Binding-site contacts:
Ligand atom C31 contacts residue SER175 of chain 16.A at 3.6 Å.
Ligand atom C5 contacts residue TYR152 of chain 16.A at 3.8 Å (hydrophobic).
Ligand atom C6C contacts residue VAL191 of chain 16.A at 3.2 Å (hydrophobic).
Ligand atom C31 contacts residue VAL176 of chain 16.A at 3.3 Å (hydrophobic).
Ligand atom C4 contacts residue PHE186 of chain 16.A at 3.6 Å (hydrophobic).
Ligand atom CM1 contacts residue SER107 of chain 16.A at 3.6 Å.
Ligand atom C31 contacts residue ALA150 of chain 16.A at 3.5 Å (hydrophobic).
Ligand atom C5B contacts residue LEU106 of chain 16.A at 3.7 Å (hydrophobic).
Ligand atom C3C contacts residue VAL188 of chain 16.A at 3.3 Å (hydrophobic).
Ligand atom C3C contacts residue TYR128 of chain 16.A at 3.9 Å (hydrophobic).
Ligand atom C3 contacts residue PRO174 of chain 16.A at 3.8 Å (hydrophobic).
Ligand atom C1B contacts residue MET221 of chain 16.A at 4.0 Å (hydrophobic).
Ligand atom O1 contacts residue PHE186 of chain 16.A at 3.5 Å.
Ligand atom N2 contacts residue PHE186 of chain 16.A at 3.7 Å.
Ligand atom C6B contacts residue TYR197 of chain 16.A at 3.6 Å (hydrophobic).
Ligand atom C5C contacts residue TYR128 of chain 16.A at 3.5 Å (hydrophobic).
Ligand atom C5B contacts residue TYR197 of chain 16.A at 3.7 Å (hydrophobic).
Ligand atom N2 contacts residue ALA24 of chain 16.C at 3.4 Å.
Ligand atom C5C contacts residue ILE104 of chain 16.A at 3.5 Å (hydrophobic).
Ligand atom C2C contacts residue VAL188 of chain 16.A at 3.2 Å (hydrophobic).
Ligand atom C2B contacts residue MET221 of chain 16.A at 3.6 Å (hydrophobic).
Ligand atom C4 contacts residue MET224 of chain 16.A at 3.8 Å (hydrophobic).
Ligand atom C1C contacts residue TYR152 of chain 16.A at 4.0 Å (hydrophobic).
Ligand atom O1B contacts residue ILE104 of chain 16.A at 3.8 Å.
Ligand atom N2 contacts residue PRO174 of chain 16.A at 3.9 Å.
Ligand atom C4C contacts residue ILE104 of chain 16.A at 3.7 Å (hydrophobic).
Ligand atom C3 contacts residue PHE186 of chain 16.A at 3.8 Å (hydrophobic).
Ligand atom C3B contacts residue MET221 of chain 16.A at 4.0 Å (hydrophobic).
Ligand atom O1B contacts residue MET221 of chain 16.A at 3.4 Å.
Ligand atom C4C contacts residue TYR152 of chain 16.A at 3.8 Å (hydrophobic).
Ligand atom C5 contacts residue PHE186 of chain 16.A at 3.5 Å (hydrophobic).
Ligand atom C31 contacts residue PRO174 of chain 16.A at 3.4 Å (hydrophobic).
Ligand atom C6C contacts residue MET221 of chain 16.A at 3.7 Å (hydrophobic).
Ligand atom C4 contacts residue TYR152 of chain 16.A at 3.9 Å (hydrophobic).
Ligand atom C7C contacts residue TYR197 of chain 16.A at 3.8 Å (hydrophobic).
Ligand atom O1 contacts residue TYR152 of chain 16.A at 3.9 Å.
Ligand atom O1B contacts residue TYR128 of chain 16.A at 3.9 Å.
Ligand atom O1 contacts residue ALA24 of chain 16.C at 3.6 Å.
Ligand atom O1 contacts residue VAL188 of chain 16.A at 3.8 Å.
Ligand atom C7C contacts residue TYR128 of chain 16.A at 3.6 Å (hydrophobic).

Sequence of chain 16.A:
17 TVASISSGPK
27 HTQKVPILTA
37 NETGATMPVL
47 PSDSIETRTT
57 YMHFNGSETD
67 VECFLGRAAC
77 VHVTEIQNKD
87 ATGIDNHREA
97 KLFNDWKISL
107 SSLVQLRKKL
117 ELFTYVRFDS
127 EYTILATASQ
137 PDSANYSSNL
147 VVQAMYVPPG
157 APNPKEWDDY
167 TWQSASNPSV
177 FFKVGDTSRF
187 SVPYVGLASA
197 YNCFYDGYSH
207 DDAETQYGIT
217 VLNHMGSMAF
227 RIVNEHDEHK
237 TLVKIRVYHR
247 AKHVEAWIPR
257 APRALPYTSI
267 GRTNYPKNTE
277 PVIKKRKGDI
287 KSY

Sequence of chain 16.C:
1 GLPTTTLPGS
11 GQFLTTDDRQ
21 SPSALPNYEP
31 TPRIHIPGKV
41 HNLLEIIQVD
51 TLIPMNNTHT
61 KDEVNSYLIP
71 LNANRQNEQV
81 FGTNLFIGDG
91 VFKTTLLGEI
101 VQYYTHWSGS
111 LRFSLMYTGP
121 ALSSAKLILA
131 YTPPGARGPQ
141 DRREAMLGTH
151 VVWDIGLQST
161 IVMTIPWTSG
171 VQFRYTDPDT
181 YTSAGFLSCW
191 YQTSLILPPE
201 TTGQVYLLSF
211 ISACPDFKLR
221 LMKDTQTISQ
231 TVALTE

This small molecule binds to this protein.
Small molecule (SMILES): Cc1cc(CCCCCCCOc2ccc(C3=N[C@@H](C)CO3)cc2)on1